This small molecule binds to this protein.
Small molecule (SMILES): C=CC1=C(C)C2=N3->[Ni]45<-N6=C(C=c7c(C)c(C=C)c(n74)=C2)C(C)=C(CCC(=O)O)C6=Cc2c(CCC(=O)O)c(C)c(n25)C=C13

Binding-site contacts:
Ligand atom CMB contacts residue ALA65 of chain 1.E at 3.8 Å (hydrophobic).
Ligand atom C1D contacts residue PHE43 of chain 1.E at 3.6 Å (hydrophobic).
Ligand atom CBD contacts residue HIS58 of chain 1.E at 3.8 Å.
Ligand atom NB contacts residue HIS87 of chain 1.E at 3.1 Å (h-bond).
Ligand atom O1D contacts residue PHE46 of chain 1.E at 3.1 Å.
Ligand atom CMC contacts residue ASN97 of chain 1.E at 3.2 Å.
Ligand atom CBC contacts residue TYR42 of chain 1.E at 3.7 Å (hydrophobic).
Ligand atom NA contacts residue VAL62 of chain 1.E at 3.8 Å.
Ligand atom C1A contacts residue HIS58 of chain 1.E at 3.3 Å.
Ligand atom CHD contacts residue PHE43 of chain 1.E at 3.6 Å (hydrophobic).
Ligand atom NC contacts residue HIS87 of chain 1.E at 3.3 Å (h-bond).
Ligand atom O1D contacts residue HIS45 of chain 1.E at 3.4 Å (h-bond).
Ligand atom ND contacts residue HIS87 of chain 1.E at 3.3 Å (h-bond).
Ligand atom CMC contacts residue PHE98 of chain 1.E at 3.8 Å (hydrophobic).
Ligand atom CMB contacts residue VAL62 of chain 1.E at 3.6 Å (hydrophobic).
Ligand atom CHB contacts residue VAL62 of chain 1.E at 3.5 Å (hydrophobic).
Ligand atom CHC contacts residue LEU101 of chain 1.E at 3.6 Å (hydrophobic).
Ligand atom CGD contacts residue HIS45 of chain 1.E at 3.8 Å.
Ligand atom ND contacts residue HIS58 of chain 1.E at 3.7 Å.
Ligand atom CHB contacts residue HIS87 of chain 1.E at 3.7 Å.
Ligand atom CHA contacts residue HIS58 of chain 1.E at 3.1 Å.
Ligand atom C1B contacts residue VAL62 of chain 1.E at 3.7 Å (hydrophobic).
Ligand atom CBB contacts residue LEU101 of chain 1.E at 3.9 Å (hydrophobic).
Ligand atom C4D contacts residue HIS58 of chain 1.E at 3.4 Å.
Ligand atom CAC contacts residue VAL93 of chain 1.E at 3.7 Å (hydrophobic).
Ligand atom C2D contacts residue PHE43 of chain 1.E at 3.8 Å (hydrophobic).
Ligand atom NI contacts residue HIS87 of chain 1.E at 2.4 Å.
Ligand atom C4A contacts residue VAL62 of chain 1.E at 3.6 Å (hydrophobic).
Ligand atom C1B contacts residue HIS87 of chain 1.E at 3.7 Å.
Ligand atom C2A contacts residue HIS58 of chain 1.E at 3.7 Å.
Ligand atom CMA contacts residue LEU83 of chain 1.E at 3.8 Å (hydrophobic).
Ligand atom NA contacts residue HIS58 of chain 1.E at 3.7 Å.
Ligand atom CMD contacts residue TYR42 of chain 1.E at 3.3 Å (hydrophobic).
Ligand atom CMA contacts residue LYS61 of chain 1.E at 3.2 Å.
Ligand atom C4A contacts residue HIS87 of chain 1.E at 3.6 Å.
Ligand atom C1A contacts residue HIS87 of chain 1.E at 3.8 Å.
Ligand atom CHC contacts residue PHE98 of chain 1.E at 3.5 Å (hydrophobic).
Ligand atom C2B contacts residue VAL62 of chain 1.E at 3.6 Å (hydrophobic).
Ligand atom NA contacts residue HIS87 of chain 1.E at 3.0 Å (h-bond).
Ligand atom C3A contacts residue LEU83 of chain 1.E at 3.8 Å (hydrophobic).

Sequence of chain 1.E:
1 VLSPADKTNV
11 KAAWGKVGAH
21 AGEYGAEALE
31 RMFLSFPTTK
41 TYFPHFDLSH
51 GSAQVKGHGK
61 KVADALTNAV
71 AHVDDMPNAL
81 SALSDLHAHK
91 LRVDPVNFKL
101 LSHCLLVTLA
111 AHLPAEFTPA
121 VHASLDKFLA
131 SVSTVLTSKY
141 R